Binding-site contacts:
Ligand atom C6 contacts residue GLY213 of chain 1.B at 4.2 Å.
Ligand atom O3 contacts residue GLY103 of chain 1.B at 3.5 Å.
Ligand atom C3 contacts residue ASP83 of chain 1.B at 3.5 Å.
Ligand atom C4 contacts residue ALA82 of chain 1.B at 4.2 Å (hydrophobic).
Ligand atom C6 contacts residue ASP80 of chain 1.B at 3.9 Å.
Ligand atom C2 contacts residue ASN127 of chain 1.B at 4.2 Å.
Ligand atom O7 contacts residue TYR125 of chain 1.B at 4.1 Å.
Ligand atom C5 contacts residue TYR125 of chain 1.B at 3.5 Å (hydrophobic).
Ligand atom C6 contacts residue ALA82 of chain 1.B at 4.4 Å (hydrophobic).
Ligand atom C2 contacts residue SER211 of chain 1.B at 4.0 Å.
Ligand atom O4 contacts residue ASP83 of chain 1.B at 2.6 Å (salt-bridge).
Ligand atom O3 contacts residue ASP83 of chain 1.B at 2.6 Å (salt-bridge).
Ligand atom O4 contacts residue SER211 of chain 1.B at 2.6 Å (h-bond).
Ligand atom C6 contacts residue GLY214 of chain 1.B at 3.6 Å.
Ligand atom O6 contacts residue TYR125 of chain 1.B at 3.7 Å.
Ligand atom O6 contacts residue GLY213 of chain 1.B at 4.4 Å.
Ligand atom C1 contacts residue TYR125 of chain 1.B at 4.5 Å (hydrophobic).
Ligand atom C3 contacts residue TYR125 of chain 1.B at 3.6 Å (hydrophobic).
Ligand atom O6 contacts residue GLY214 of chain 1.B at 4.3 Å.
Ligand atom O5 contacts residue SER211 of chain 1.B at 3.4 Å (h-bond).
Ligand atom C5 contacts residue SER211 of chain 1.B at 3.8 Å.
Ligand atom O4 contacts residue ALA82 of chain 1.B at 3.8 Å.
Ligand atom O4 contacts residue GLY103 of chain 1.B at 4.4 Å.
Ligand atom O6 contacts residue ASP80 of chain 1.B at 3.5 Å (salt-bridge).
Ligand atom C6 contacts residue SER211 of chain 1.B at 3.8 Å.
Ligand atom C4 contacts residue ASP83 of chain 1.B at 3.4 Å.
Ligand atom O3 contacts residue GLY104 of chain 1.B at 2.9 Å (h-bond).
Ligand atom C6 contacts residue TYR125 of chain 1.B at 3.8 Å (hydrophobic).
Ligand atom O3 contacts residue TYR125 of chain 1.B at 3.9 Å.
Ligand atom O3 contacts residue ASN127 of chain 1.B at 2.8 Å (h-bond).
Ligand atom C3 contacts residue SER211 of chain 1.B at 4.3 Å.
Ligand atom O2 contacts residue GLU129 of chain 1.B at 3.8 Å.
Ligand atom C4 contacts residue TYR125 of chain 1.B at 3.6 Å (hydrophobic).
Ligand atom C3 contacts residue ASN127 of chain 1.B at 3.5 Å.
Ligand atom O4 contacts residue GLY214 of chain 1.B at 3.7 Å.
Ligand atom C1 contacts residue SER211 of chain 1.B at 4.2 Å.
Ligand atom O2 contacts residue ASN127 of chain 1.B at 3.6 Å (h-bond).
Ligand atom O5 contacts residue TYR125 of chain 1.B at 4.5 Å.
Ligand atom C4 contacts residue SER211 of chain 1.B at 3.7 Å.
Ligand atom C3 contacts residue GLY104 of chain 1.B at 4.3 Å.

A protein and the small-molecule ligand that binds it are described below.
Small molecule (SMILES): O=C(NCc1cn([C@H]2CO[C@H]3[C@@H]2OC[C@@H]3n2cc(CNC(=O)[C@H](O)[C@@H](O)C(=O)N[C@@H]3O[C@H](CO)[C@H](O)[C@H](O)[C@H]3O)nn2)nn1)[C@H](O)[C@@H](O)C(=O)N[C@@H]1O[C@H](CO)[C@H](O)[C@H](O)[C@H]1O

Sequence of chain 1.B:
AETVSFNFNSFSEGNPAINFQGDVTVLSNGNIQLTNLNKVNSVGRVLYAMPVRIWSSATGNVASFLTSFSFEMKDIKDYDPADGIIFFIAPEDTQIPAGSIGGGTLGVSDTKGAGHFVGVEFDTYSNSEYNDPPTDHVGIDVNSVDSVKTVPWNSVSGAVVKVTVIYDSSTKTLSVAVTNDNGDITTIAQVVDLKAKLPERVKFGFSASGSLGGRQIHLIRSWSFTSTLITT